Sequence of chain 1.B:
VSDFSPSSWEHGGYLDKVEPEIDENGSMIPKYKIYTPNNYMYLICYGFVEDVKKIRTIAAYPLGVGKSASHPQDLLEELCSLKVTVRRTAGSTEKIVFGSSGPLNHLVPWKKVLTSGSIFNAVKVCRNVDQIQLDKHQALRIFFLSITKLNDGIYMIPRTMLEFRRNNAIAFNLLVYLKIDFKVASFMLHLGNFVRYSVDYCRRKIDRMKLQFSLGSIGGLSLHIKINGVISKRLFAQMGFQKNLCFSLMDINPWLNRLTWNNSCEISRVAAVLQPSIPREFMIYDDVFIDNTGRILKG

A protein and the small-molecule ligand that binds it are described below.
Small molecule (SMILES): CCCCCCCC(=O)OC[C@H](COP(=O)(O)O[C@@H]1[C@H](O)[C@H](O)[C@@H](OP(=O)(O)O)[C@H](OP(=O)(O)O)[C@H]1O)OC(=O)CCCCCCC

Binding-site contacts:
Ligand atom C1C contacts residue ASN282 of chain 1.B at 3.4 Å.
Ligand atom C7A contacts residue MET303 of chain 1.B at 4.1 Å (hydrophobic).
Ligand atom O12 contacts residue ASN282 of chain 1.B at 3.2 Å (h-bond).
Ligand atom C5A contacts residue PHE245 of chain 1.B at 3.7 Å (hydrophobic).
Ligand atom C2B contacts residue LEU280 of chain 1.B at 4.0 Å (hydrophobic).
Ligand atom C2A contacts residue PHE283 of chain 1.B at 3.9 Å (hydrophobic).
Ligand atom C8A contacts residue ILE321 of chain 1.B at 4.0 Å (hydrophobic).
Ligand atom P1 contacts residue ASN282 of chain 1.B at 3.9 Å.
Ligand atom C3C contacts residue GLY281 of chain 1.B at 3.9 Å.
Ligand atom C2C contacts residue ASN282 of chain 1.B at 4.1 Å.
Ligand atom O1A contacts residue ASN282 of chain 1.B at 3.6 Å (h-bond).
Ligand atom O12 contacts residue ARG239 of chain 1.B at 3.3 Å (salt-bridge).
Ligand atom C3A contacts residue PHE245 of chain 1.B at 4.0 Å (hydrophobic).
Ligand atom C8A contacts residue LEU339 of chain 1.B at 3.7 Å (hydrophobic).
Ligand atom C1A contacts residue ASN282 of chain 1.B at 3.3 Å.
Ligand atom C8B contacts residue ILE227 of chain 1.B at 4.0 Å (hydrophobic).
Ligand atom O13 contacts residue ASN282 of chain 1.B at 3.0 Å (h-bond).
Ligand atom C2A contacts residue ASN282 of chain 1.B at 3.5 Å.
Ligand atom O11 contacts residue GLU236 of chain 1.B at 3.9 Å.
Ligand atom C2A contacts residue GLY281 of chain 1.B at 4.0 Å.
Ligand atom C4A contacts residue LEU329 of chain 1.B at 4.0 Å (hydrophobic).
Ligand atom C3 contacts residue LEU235 of chain 1.B at 3.8 Å (hydrophobic).
Ligand atom O3 contacts residue GLU236 of chain 1.B at 3.4 Å (salt-bridge).
Ligand atom C5B contacts residue ILE227 of chain 1.B at 4.0 Å (hydrophobic).
Ligand atom O1B contacts residue LEU280 of chain 1.B at 3.1 Å (h-bond).
Ligand atom O3 contacts residue LEU235 of chain 1.B at 3.4 Å.
Ligand atom C4A contacts residue PHE245 of chain 1.B at 3.9 Å (hydrophobic).
Ligand atom C3A contacts residue LEU329 of chain 1.B at 4.1 Å (hydrophobic).
Ligand atom C5A contacts residue LEU329 of chain 1.B at 3.8 Å (hydrophobic).
Ligand atom C1B contacts residue LEU280 of chain 1.B at 3.3 Å (hydrophobic).
Ligand atom O13 contacts residue GLY281 of chain 1.B at 4.0 Å.
Ligand atom C3A contacts residue PHE283 of chain 1.B at 3.6 Å (hydrophobic).
Ligand atom O3C contacts residue LEU280 of chain 1.B at 3.7 Å.
Ligand atom C5A contacts residue MET303 of chain 1.B at 3.9 Å (hydrophobic).
Ligand atom C2 contacts residue GLU236 of chain 1.B at 4.0 Å.
Ligand atom O2C contacts residue ASN282 of chain 1.B at 3.4 Å (h-bond).
Ligand atom O11 contacts residue ASN282 of chain 1.B at 3.8 Å.
Ligand atom O2C contacts residue GLY281 of chain 1.B at 3.5 Å.
Ligand atom O2 contacts residue GLU236 of chain 1.B at 4.0 Å.
Ligand atom O3C contacts residue LEU329 of chain 1.B at 3.9 Å.